The protein below binds the small molecule below.
Small molecule (SMILES): CC(=O)N[C@@H]1[C@@H](O)[C@H](O)[C@@H](CO)O[C@H]1O

Sequence of chain 1.D:
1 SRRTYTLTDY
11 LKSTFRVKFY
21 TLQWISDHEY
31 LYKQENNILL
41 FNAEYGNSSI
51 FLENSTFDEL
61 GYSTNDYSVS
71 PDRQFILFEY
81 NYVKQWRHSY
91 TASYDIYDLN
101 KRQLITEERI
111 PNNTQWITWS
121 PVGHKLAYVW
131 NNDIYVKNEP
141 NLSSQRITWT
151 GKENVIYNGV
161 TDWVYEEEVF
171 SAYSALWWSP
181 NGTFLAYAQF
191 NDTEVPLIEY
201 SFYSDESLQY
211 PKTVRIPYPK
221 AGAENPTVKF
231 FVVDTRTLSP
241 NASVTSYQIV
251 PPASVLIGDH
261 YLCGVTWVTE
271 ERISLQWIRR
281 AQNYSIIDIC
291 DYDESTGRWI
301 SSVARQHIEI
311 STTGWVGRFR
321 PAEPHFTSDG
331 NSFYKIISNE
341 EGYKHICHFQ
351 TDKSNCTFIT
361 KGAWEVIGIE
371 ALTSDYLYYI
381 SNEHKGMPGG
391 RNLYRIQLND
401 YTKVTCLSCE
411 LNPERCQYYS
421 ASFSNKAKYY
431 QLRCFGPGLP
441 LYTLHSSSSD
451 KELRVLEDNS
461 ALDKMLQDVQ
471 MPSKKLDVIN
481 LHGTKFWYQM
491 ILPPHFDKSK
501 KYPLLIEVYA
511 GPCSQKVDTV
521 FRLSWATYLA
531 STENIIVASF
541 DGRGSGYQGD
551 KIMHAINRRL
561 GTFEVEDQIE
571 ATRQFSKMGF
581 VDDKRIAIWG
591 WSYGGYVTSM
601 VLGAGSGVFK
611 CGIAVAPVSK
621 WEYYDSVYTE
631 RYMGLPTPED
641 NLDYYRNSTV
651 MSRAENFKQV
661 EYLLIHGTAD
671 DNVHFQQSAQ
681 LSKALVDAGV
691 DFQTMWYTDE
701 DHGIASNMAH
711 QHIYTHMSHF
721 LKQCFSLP

Binding-site contacts:
Ligand atom C1 contacts residue ASN241 of chain 1.D at 1.4 Å.
Ligand atom C3 contacts residue ASN241 of chain 1.D at 3.8 Å.
Ligand atom C2 contacts residue ASN241 of chain 1.D at 2.5 Å.
Ligand atom C5 contacts residue ASN241 of chain 1.D at 3.7 Å.
Ligand atom O7 contacts residue ASN241 of chain 1.D at 2.7 Å (h-bond).
Ligand atom O5 contacts residue ASN241 of chain 1.D at 2.4 Å (h-bond).
Ligand atom C7 contacts residue ASN241 of chain 1.D at 2.9 Å.
Ligand atom C8 contacts residue ASN241 of chain 1.D at 4.5 Å.
Ligand atom C4 contacts residue ASN241 of chain 1.D at 4.2 Å.
Ligand atom N2 contacts residue ASN241 of chain 1.D at 2.5 Å (h-bond).
Ligand atom O7 contacts residue PRO240 of chain 1.D at 4.0 Å.